This small molecule binds to this protein.
Small molecule (SMILES): CC(=O)N[C@H]1[C@H](O[C@H]2[C@H](O)[C@@H](NC(C)=O)CO[C@@H]2CO)O[C@H](CO)[C@@H](O)[C@@H]1O

Sequence of chain 1.B:
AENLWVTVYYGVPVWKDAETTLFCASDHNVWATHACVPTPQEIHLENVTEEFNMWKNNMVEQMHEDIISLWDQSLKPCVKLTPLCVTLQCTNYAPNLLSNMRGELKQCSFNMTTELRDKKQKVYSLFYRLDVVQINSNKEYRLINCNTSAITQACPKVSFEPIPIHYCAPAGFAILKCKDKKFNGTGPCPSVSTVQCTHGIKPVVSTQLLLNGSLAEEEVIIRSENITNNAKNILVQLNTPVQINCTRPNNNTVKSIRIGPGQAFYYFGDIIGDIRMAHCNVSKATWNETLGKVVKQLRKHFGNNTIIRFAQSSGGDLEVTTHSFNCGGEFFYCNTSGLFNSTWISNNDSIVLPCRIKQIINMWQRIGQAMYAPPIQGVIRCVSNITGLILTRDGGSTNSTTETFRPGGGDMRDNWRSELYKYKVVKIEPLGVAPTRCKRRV

Binding-site contacts:
Ligand atom C2 contacts residue ASN361 of chain 1.B at 2.1 Å.
Ligand atom C1 contacts residue ASN361 of chain 1.B at 1.4 Å.
Ligand atom C8 contacts residue ASN361 of chain 1.B at 4.1 Å.
Ligand atom C7 contacts residue ASN361 of chain 1.B at 3.2 Å.
Ligand atom C4 contacts residue ASN361 of chain 1.B at 4.0 Å.
Ligand atom O7 contacts residue ASN361 of chain 1.B at 3.6 Å.
Ligand atom N2 contacts residue ASN361 of chain 1.B at 2.6 Å (h-bond).
Ligand atom C5 contacts residue ASN361 of chain 1.B at 3.6 Å.
Ligand atom O3 contacts residue ASN361 of chain 1.B at 4.3 Å.
Ligand atom O5 contacts residue ASN361 of chain 1.B at 2.3 Å (h-bond).
Ligand atom C8 contacts residue GLY358 of chain 1.B at 4.5 Å.
Ligand atom C3 contacts residue ASN361 of chain 1.B at 3.5 Å.